Sequence of chain 1.C:
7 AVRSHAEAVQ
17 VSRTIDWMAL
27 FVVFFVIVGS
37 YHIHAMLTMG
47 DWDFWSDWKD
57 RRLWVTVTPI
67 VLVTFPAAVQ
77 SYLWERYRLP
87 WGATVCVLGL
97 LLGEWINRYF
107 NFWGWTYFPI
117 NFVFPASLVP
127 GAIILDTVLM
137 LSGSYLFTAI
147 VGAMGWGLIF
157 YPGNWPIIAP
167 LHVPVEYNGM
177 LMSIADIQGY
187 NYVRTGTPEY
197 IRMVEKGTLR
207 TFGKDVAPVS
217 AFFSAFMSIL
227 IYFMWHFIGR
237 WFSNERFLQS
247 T

A small-molecule ligand and the protein it binds are described below.
Small molecule (SMILES): CCCCCC(=O)OC[C@H](COP(=O)(O)OCC[N+](C)(C)C)OC(=O)CCCCC

Binding-site contacts:
Ligand atom CAN contacts residue ILE102 of chain 1.C at 4.4 Å (hydrophobic).
Ligand atom CAC contacts residue TRP38 of chain 1.B at 2.4 Å (hydrophobic).
Ligand atom OAV contacts residue PHE106 of chain 1.C at 3.7 Å.
Ligand atom OAF contacts residue TYR122 of chain 1.B at 2.7 Å (h-bond).
Ligand atom CAQ contacts residue LEU34 of chain 1.B at 4.1 Å (hydrophobic).
Ligand atom CAN contacts residue LEU34 of chain 1.B at 4.5 Å (hydrophobic).
Ligand atom OAG contacts residue LEU34 of chain 1.B at 4.5 Å.
Ligand atom CAA contacts residue TYR117 of chain 1.B at 3.7 Å (hydrophobic).
Ligand atom CAA contacts residue ILE102 of chain 1.C at 3.9 Å (hydrophobic).
Ligand atom CAN contacts residue PHE106 of chain 1.C at 4.2 Å (hydrophobic).
Ligand atom CAR contacts residue PHE106 of chain 1.C at 4.3 Å (hydrophobic).
Ligand atom OAF contacts residue PHE106 of chain 1.C at 3.6 Å.
Ligand atom CAD contacts residue TRP38 of chain 1.B at 4.4 Å (hydrophobic).
Ligand atom CAK contacts residue LEU34 of chain 1.B at 4.0 Å (hydrophobic).
Ligand atom OAF contacts residue ARG37 of chain 1.B at 4.2 Å.
Ligand atom CAS contacts residue TRP38 of chain 1.B at 4.1 Å (hydrophobic).
Ligand atom CAA contacts residue TRP114 of chain 1.B at 4.2 Å (hydrophobic).
Ligand atom CBA contacts residue PHE106 of chain 1.C at 4.2 Å (hydrophobic).
Ligand atom CAE contacts residue ARG37 of chain 1.B at 3.7 Å.
Ligand atom OAV contacts residue LEU34 of chain 1.B at 3.5 Å.
Ligand atom CAT contacts residue PHE106 of chain 1.C at 3.9 Å (hydrophobic).
Ligand atom CAD contacts residue ARG37 of chain 1.B at 4.1 Å.
Ligand atom CAT contacts residue LEU34 of chain 1.B at 4.1 Å (hydrophobic).
Ligand atom CBB contacts residue PHE106 of chain 1.C at 3.4 Å (hydrophobic).
Ligand atom CAZ contacts residue TYR122 of chain 1.B at 3.9 Å (hydrophobic).
Ligand atom CAN contacts residue TYR122 of chain 1.B at 4.0 Å (hydrophobic).
Ligand atom CAQ contacts residue PHE106 of chain 1.C at 3.7 Å (hydrophobic).
Ligand atom CAJ contacts residue TYR117 of chain 1.B at 3.5 Å (hydrophobic).
Ligand atom OAY contacts residue PHE106 of chain 1.C at 3.3 Å.
Ligand atom CAT contacts residue ARG37 of chain 1.B at 4.2 Å.
Ligand atom NBC contacts residue TRP38 of chain 1.B at 3.8 Å.
Ligand atom CAN contacts residue TRP118 of chain 1.B at 4.1 Å (hydrophobic).
Ligand atom CAZ contacts residue PHE106 of chain 1.C at 3.6 Å (hydrophobic).
Ligand atom CAJ contacts residue ILE102 of chain 1.C at 4.2 Å (hydrophobic).
Ligand atom CAZ contacts residue LEU34 of chain 1.B at 3.7 Å (hydrophobic).
Ligand atom CAJ contacts residue TRP118 of chain 1.B at 3.9 Å (hydrophobic).
Ligand atom CAC contacts residue ARG37 of chain 1.B at 4.4 Å.
Ligand atom CAL contacts residue TRP118 of chain 1.B at 4.2 Å (hydrophobic).
Ligand atom OAF contacts residue LEU34 of chain 1.B at 4.1 Å.
Ligand atom CAE contacts residue TRP38 of chain 1.B at 3.8 Å (hydrophobic).

Sequence of chain 1.B:
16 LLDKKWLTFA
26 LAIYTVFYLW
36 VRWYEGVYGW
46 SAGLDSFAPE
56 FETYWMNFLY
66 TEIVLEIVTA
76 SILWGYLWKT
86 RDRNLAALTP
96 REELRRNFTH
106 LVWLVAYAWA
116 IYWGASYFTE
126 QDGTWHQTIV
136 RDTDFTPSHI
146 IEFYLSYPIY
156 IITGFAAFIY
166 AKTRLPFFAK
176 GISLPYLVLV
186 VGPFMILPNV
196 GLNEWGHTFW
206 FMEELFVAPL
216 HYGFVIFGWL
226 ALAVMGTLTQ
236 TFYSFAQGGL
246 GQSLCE